Sequence of chain 1.C:
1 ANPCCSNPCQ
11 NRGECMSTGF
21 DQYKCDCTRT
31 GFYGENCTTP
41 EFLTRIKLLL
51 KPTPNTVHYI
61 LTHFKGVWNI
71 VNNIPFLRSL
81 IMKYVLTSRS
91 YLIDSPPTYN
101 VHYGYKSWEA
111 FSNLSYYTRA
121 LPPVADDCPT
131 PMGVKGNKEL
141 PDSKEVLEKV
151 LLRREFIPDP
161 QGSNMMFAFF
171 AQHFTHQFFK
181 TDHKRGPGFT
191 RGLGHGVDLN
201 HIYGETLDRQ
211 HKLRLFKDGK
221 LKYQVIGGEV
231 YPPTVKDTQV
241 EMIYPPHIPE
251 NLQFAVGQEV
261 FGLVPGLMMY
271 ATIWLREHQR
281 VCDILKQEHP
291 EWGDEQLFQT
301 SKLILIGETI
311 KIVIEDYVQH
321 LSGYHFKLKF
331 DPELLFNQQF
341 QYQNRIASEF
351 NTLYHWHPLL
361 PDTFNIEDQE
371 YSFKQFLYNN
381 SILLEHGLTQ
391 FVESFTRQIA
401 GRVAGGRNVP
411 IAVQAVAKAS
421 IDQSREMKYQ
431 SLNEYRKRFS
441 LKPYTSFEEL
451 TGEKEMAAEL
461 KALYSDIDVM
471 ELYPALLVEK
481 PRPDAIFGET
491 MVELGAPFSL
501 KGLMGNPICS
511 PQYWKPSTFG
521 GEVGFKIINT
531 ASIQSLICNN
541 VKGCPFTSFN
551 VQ

A protein and the small-molecule ligand that binds it are described below.
Small molecule (SMILES): COc1ccc2c(c1)c(CC(=O)O)c(C)n2C(=O)c1ccc(Cl)cc1

Binding-site contacts:
Ligand atom C18 contacts residue TYR324 of chain 1.C at 3.4 Å (hydrophobic).
Ligand atom O contacts residue LEU321 of chain 1.C at 3.5 Å (h-bond).
Ligand atom O1 contacts residue SER499 of chain 1.C at 3.5 Å (h-bond).
Ligand atom O3 contacts residue ARG89 of chain 1.C at 3.1 Å (salt-bridge).
Ligand atom C14 contacts residue MET491 of chain 1.C at 3.3 Å (hydrophobic).
Ligand atom C3 contacts residue SER322 of chain 1.C at 3.1 Å.
Ligand atom C3 contacts residue LEU321 of chain 1.C at 3.6 Å (hydrophobic).
Ligand atom C17 contacts residue ARG89 of chain 1.C at 3.4 Å.
Ligand atom C3 contacts residue VAL492 of chain 1.C at 3.6 Å (hydrophobic).
Ligand atom O2 contacts residue ARG89 of chain 1.C at 2.8 Å (salt-bridge).
Ligand atom C8 contacts residue ALA496 of chain 1.C at 3.5 Å (hydrophobic).
Ligand atom C11 contacts residue TYR354 of chain 1.C at 3.7 Å (hydrophobic).
Ligand atom O3 contacts residue TYR324 of chain 1.C at 3.1 Å.
Ligand atom C12 contacts residue TYR354 of chain 1.C at 3.5 Å (hydrophobic).
Ligand atom C15 contacts residue GLY495 of chain 1.C at 3.6 Å.
Ligand atom C16 contacts residue LEU500 of chain 1.C at 3.6 Å (hydrophobic).
Ligand atom C18 contacts residue ARG89 of chain 1.C at 2.8 Å.
Ligand atom C6 contacts residue SER322 of chain 1.C at 3.3 Å.
Ligand atom C14 contacts residue ALA496 of chain 1.C at 3.6 Å (hydrophobic).
Ligand atom CL contacts residue LEU353 of chain 1.C at 3.5 Å.
Ligand atom C4 contacts residue VAL492 of chain 1.C at 3.5 Å (hydrophobic).
Ligand atom C15 contacts residue ALA496 of chain 1.C at 3.3 Å (hydrophobic).
Ligand atom O contacts residue SER322 of chain 1.C at 2.9 Å.
Ligand atom C12 contacts residue TRP356 of chain 1.C at 3.6 Å (hydrophobic).
Ligand atom C16 contacts residue VAL318 of chain 1.C at 3.8 Å (hydrophobic).
Ligand atom C2 contacts residue TYR324 of chain 1.C at 3.4 Å (hydrophobic).
Ligand atom C14 contacts residue GLY495 of chain 1.C at 3.3 Å.
Ligand atom C4 contacts residue LEU321 of chain 1.C at 3.3 Å (hydrophobic).
Ligand atom C8 contacts residue VAL318 of chain 1.C at 3.6 Å (hydrophobic).
Ligand atom C7 contacts residue VAL318 of chain 1.C at 3.8 Å (hydrophobic).
Ligand atom O contacts residue VAL492 of chain 1.C at 3.8 Å.
Ligand atom C13 contacts residue GLY495 of chain 1.C at 3.8 Å.
Ligand atom C6 contacts residue LEU321 of chain 1.C at 2.8 Å (hydrophobic).
Ligand atom C7 contacts residue ALA496 of chain 1.C at 3.8 Å (hydrophobic).
Ligand atom C16 contacts residue ALA496 of chain 1.C at 3.5 Å (hydrophobic).
Ligand atom O1 contacts residue VAL318 of chain 1.C at 2.8 Å.
Ligand atom O contacts residue TYR324 of chain 1.C at 3.8 Å.
Ligand atom O2 contacts residue VAL492 of chain 1.C at 3.7 Å.
Ligand atom C2 contacts residue SER322 of chain 1.C at 3.3 Å.
Ligand atom O2 contacts residue TYR324 of chain 1.C at 2.7 Å (h-bond).